The protein below binds the small molecule below.
Small molecule (SMILES): CC(=O)N[C@H]1[C@H](O[C@H]2[C@H](O)[C@@H](NC(C)=O)CO[C@@H]2CO)O[C@H](CO)[C@@H](O[C@@H]2O[C@H](CO[C@@H]3O[C@H](CO)[C@@H](O)[C@H](O[C@H]4O[C@H](CO)[C@@H](O)[C@H](O)[C@@H]4O)[C@@H]3O)[C@@H](O)[C@H](O[C@H]3O[C@H](CO)[C@@H](O)[C@H](O)[C@@H]3O[C@H]3O[C@H](CO)[C@@H](O)[C@H](O)[C@@H]3O)[C@@H]2O)[C@@H]1O

Binding-site contacts:
Ligand atom C6 contacts residue GLN324 of chain 1.C at 3.7 Å.
Ligand atom O5 contacts residue GLY387 of chain 1.C at 3.5 Å.
Ligand atom C8 contacts residue ASN326 of chain 1.C at 3.9 Å.
Ligand atom C5 contacts residue ASN133 of chain 1.B at 3.7 Å.
Ligand atom O4 contacts residue ARG327 of chain 1.C at 3.4 Å (salt-bridge).
Ligand atom C3 contacts residue ASN326 of chain 1.C at 3.9 Å.
Ligand atom C2 contacts residue GLN324 of chain 1.C at 3.5 Å.
Ligand atom C7 contacts residue ASN133 of chain 1.B at 3.1 Å.
Ligand atom O6 contacts residue TYR386 of chain 1.C at 3.8 Å.
Ligand atom O2 contacts residue GLN324 of chain 1.C at 2.6 Å (h-bond).
Ligand atom O7 contacts residue THR388 of chain 1.C at 3.9 Å.
Ligand atom O7 contacts residue ASN133 of chain 1.B at 3.1 Å (h-bond).
Ligand atom O5 contacts residue TYR386 of chain 1.C at 3.9 Å.
Ligand atom C6 contacts residue GLY387 of chain 1.C at 3.6 Å.
Ligand atom O5 contacts residue ASN133 of chain 1.B at 2.4 Å (h-bond).
Ligand atom O2 contacts residue ARG327 of chain 1.C at 3.4 Å.
Ligand atom O2 contacts residue ASN326 of chain 1.C at 3.9 Å.
Ligand atom C4 contacts residue GLN324 of chain 1.C at 3.4 Å.
Ligand atom O4 contacts residue ASN326 of chain 1.C at 3.6 Å.
Ligand atom C3 contacts residue GLN324 of chain 1.C at 3.8 Å.
Ligand atom O5 contacts residue THR388 of chain 1.C at 3.6 Å.
Ligand atom O4 contacts residue ASN326 of chain 1.C at 3.3 Å (h-bond).
Ligand atom O3 contacts residue ASN326 of chain 1.C at 3.3 Å (h-bond).
Ligand atom O5 contacts residue VAL325 of chain 1.C at 3.9 Å.
Ligand atom C8 contacts residue TYR386 of chain 1.C at 3.6 Å (hydrophobic).
Ligand atom C3 contacts residue GLN324 of chain 1.C at 4.0 Å.
Ligand atom C1 contacts residue ASN133 of chain 1.B at 1.5 Å.
Ligand atom O3 contacts residue GLN324 of chain 1.C at 3.2 Å (h-bond).
Ligand atom C2 contacts residue ARG327 of chain 1.C at 3.9 Å.
Ligand atom C6 contacts residue TYR386 of chain 1.C at 3.6 Å (hydrophobic).
Ligand atom O2 contacts residue VAL325 of chain 1.C at 3.8 Å.
Ligand atom O4 contacts residue ARG327 of chain 1.C at 3.9 Å.
Ligand atom C2 contacts residue ASN133 of chain 1.B at 2.4 Å.
Ligand atom O6 contacts residue THR388 of chain 1.C at 3.6 Å.
Ligand atom O6 contacts residue GLY387 of chain 1.C at 2.6 Å (h-bond).
Ligand atom C8 contacts residue GLN153 of chain 1.B at 3.8 Å.
Ligand atom N2 contacts residue ASN133 of chain 1.B at 2.8 Å (h-bond).
Ligand atom O3 contacts residue ASP263 of chain 1.C at 3.7 Å.
Ligand atom C5 contacts residue ARG327 of chain 1.C at 3.9 Å.
Ligand atom C3 contacts residue ASN133 of chain 1.B at 3.8 Å.

Sequence of chain 1.B:
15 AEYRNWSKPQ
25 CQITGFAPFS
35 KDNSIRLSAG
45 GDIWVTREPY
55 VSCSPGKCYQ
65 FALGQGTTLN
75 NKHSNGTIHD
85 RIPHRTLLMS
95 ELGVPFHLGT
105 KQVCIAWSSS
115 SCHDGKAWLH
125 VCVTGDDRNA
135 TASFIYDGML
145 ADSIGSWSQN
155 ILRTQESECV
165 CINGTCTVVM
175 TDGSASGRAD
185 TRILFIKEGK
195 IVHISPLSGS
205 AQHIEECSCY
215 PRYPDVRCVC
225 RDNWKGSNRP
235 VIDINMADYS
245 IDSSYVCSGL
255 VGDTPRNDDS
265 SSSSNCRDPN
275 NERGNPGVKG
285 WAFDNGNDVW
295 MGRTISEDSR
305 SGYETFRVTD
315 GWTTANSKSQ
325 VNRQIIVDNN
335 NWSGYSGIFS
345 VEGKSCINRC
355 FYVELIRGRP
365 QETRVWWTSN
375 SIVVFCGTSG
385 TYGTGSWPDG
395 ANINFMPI

Sequence of chain 1.C:
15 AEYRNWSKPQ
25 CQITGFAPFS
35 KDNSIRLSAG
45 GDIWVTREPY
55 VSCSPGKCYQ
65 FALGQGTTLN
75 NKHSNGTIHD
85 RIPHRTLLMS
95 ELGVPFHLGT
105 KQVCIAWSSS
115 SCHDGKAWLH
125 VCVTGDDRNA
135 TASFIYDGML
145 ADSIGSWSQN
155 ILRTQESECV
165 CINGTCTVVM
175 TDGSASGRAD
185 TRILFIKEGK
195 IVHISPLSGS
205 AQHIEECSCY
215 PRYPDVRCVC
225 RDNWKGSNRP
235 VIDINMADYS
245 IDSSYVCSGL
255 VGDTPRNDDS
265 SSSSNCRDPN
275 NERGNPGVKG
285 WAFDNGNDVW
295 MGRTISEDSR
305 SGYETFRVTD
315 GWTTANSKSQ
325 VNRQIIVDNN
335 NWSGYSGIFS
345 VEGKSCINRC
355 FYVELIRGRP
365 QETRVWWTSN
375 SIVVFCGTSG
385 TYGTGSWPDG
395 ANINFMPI